The protein below binds the small molecule below.
Small molecule (SMILES): Cc1cn([C@H]2C[C@H](OP(=O)(O)O)[C@@H](COP(=O)(O)O)O2)c(=O)[nH]c1=O

Sequence of chain 1.A:
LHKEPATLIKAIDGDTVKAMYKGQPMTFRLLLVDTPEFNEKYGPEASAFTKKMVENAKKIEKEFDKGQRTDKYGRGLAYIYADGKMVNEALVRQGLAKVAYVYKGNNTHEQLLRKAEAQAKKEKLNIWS

Binding-site contacts:
Ligand atom P1 contacts residue LYS78 of chain 1.A at 3.4 Å.
Ligand atom O4' contacts residue ASP77 of chain 1.A at 4.1 Å.
Ligand atom C5M contacts residue ARG35 of chain 1.A at 3.8 Å.
Ligand atom C3' contacts residue TYR107 of chain 1.A at 3.9 Å (hydrophobic).
Ligand atom C5' contacts residue ARG81 of chain 1.A at 4.0 Å.
Ligand atom O4P contacts residue ARG35 of chain 1.A at 2.9 Å (salt-bridge).
Ligand atom O3P contacts residue TYR79 of chain 1.A at 2.8 Å (h-bond).
Ligand atom O6P contacts residue ARG35 of chain 1.A at 2.9 Å (salt-bridge).
Ligand atom C2' contacts residue TYR109 of chain 1.A at 4.1 Å (hydrophobic).
Ligand atom O3' contacts residue LYS78 of chain 1.A at 3.4 Å.
Ligand atom N3 contacts residue LEU83 of chain 1.A at 4.0 Å.
Ligand atom O4P contacts residue ASP40 of chain 1.A at 3.4 Å (salt-bridge).
Ligand atom C5M contacts residue TYR107 of chain 1.A at 3.7 Å (hydrophobic).
Ligand atom C6 contacts residue ARG81 of chain 1.A at 4.0 Å.
Ligand atom P2 contacts residue ARG35 of chain 1.A at 3.6 Å.
Ligand atom O4 contacts residue LEU37 of chain 1.A at 3.8 Å.
Ligand atom O4' contacts residue ARG81 of chain 1.A at 3.0 Å (salt-bridge).
Ligand atom C4' contacts residue ARG81 of chain 1.A at 3.9 Å.
Ligand atom O2 contacts residue ASP77 of chain 1.A at 3.7 Å.
Ligand atom O4 contacts residue LEU83 of chain 1.A at 3.5 Å.
Ligand atom C2 contacts residue ASP77 of chain 1.A at 3.8 Å.
Ligand atom N3 contacts residue TYR109 of chain 1.A at 3.8 Å.
Ligand atom C5 contacts residue TYR107 of chain 1.A at 3.9 Å (hydrophobic).
Ligand atom O4P contacts residue TYR107 of chain 1.A at 3.9 Å.
Ligand atom O3' contacts residue TYR79 of chain 1.A at 3.9 Å.
Ligand atom C4 contacts residue LEU83 of chain 1.A at 3.6 Å (hydrophobic).
Ligand atom C2' contacts residue TYR107 of chain 1.A at 3.6 Å (hydrophobic).
Ligand atom O1P contacts residue TYR79 of chain 1.A at 3.1 Å (h-bond).
Ligand atom O5' contacts residue ARG35 of chain 1.A at 3.9 Å.
Ligand atom C4 contacts residue TYR109 of chain 1.A at 4.0 Å (hydrophobic).
Ligand atom P1 contacts residue TYR79 of chain 1.A at 3.5 Å.
Ligand atom O6P contacts residue ARG81 of chain 1.A at 2.8 Å (salt-bridge).
Ligand atom C5M contacts residue LEU36 of chain 1.A at 4.0 Å (hydrophobic).
Ligand atom P2 contacts residue ARG81 of chain 1.A at 4.0 Å.
Ligand atom C5' contacts residue TYR107 of chain 1.A at 3.5 Å (hydrophobic).
Ligand atom C5 contacts residue LEU83 of chain 1.A at 4.0 Å (hydrophobic).
Ligand atom O1P contacts residue LYS78 of chain 1.A at 2.3 Å (salt-bridge).
Ligand atom O5' contacts residue ARG81 of chain 1.A at 3.0 Å (salt-bridge).
Ligand atom O4P contacts residue CA1 of chain 1.C at 3.2 Å.
Ligand atom O4' contacts residue TYR79 of chain 1.A at 4.0 Å.